Sequence of chain 1.A:
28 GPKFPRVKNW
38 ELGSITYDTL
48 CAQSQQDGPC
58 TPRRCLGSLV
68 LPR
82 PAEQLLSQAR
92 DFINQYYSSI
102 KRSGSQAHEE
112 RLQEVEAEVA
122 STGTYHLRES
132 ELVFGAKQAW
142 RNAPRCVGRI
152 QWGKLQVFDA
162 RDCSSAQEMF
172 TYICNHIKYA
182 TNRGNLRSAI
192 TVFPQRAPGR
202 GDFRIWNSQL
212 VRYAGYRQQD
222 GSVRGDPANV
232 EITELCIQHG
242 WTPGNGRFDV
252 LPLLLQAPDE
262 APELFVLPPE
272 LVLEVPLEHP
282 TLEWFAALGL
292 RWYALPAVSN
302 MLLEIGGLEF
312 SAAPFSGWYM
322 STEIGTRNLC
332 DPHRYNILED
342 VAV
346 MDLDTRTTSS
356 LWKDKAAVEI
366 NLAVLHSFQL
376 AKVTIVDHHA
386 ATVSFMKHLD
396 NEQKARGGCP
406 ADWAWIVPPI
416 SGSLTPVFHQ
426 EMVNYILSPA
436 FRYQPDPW

Sequence of chain 1.B:
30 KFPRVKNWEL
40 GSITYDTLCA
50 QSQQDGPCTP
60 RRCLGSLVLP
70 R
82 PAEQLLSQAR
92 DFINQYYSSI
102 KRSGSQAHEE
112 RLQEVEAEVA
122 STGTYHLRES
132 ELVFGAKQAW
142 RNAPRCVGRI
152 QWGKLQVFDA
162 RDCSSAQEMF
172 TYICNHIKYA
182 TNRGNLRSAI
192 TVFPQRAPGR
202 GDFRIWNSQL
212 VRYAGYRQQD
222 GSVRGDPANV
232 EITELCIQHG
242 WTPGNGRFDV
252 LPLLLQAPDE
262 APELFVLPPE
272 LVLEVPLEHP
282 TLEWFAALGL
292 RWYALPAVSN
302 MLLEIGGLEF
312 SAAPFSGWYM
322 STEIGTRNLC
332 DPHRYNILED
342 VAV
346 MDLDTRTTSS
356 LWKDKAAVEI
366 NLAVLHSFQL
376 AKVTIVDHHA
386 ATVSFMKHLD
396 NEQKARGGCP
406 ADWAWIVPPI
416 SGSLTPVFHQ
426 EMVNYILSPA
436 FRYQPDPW

Binding-site contacts:
Ligand atom C22 contacts residue GLY318 of chain 1.A at 3.1 Å.
Ligand atom C26 contacts residue GLU324 of chain 1.A at 3.4 Å.
Ligand atom C22 contacts residue PHE316 of chain 1.A at 3.7 Å (hydrophobic).
Ligand atom C35 contacts residue VAL299 of chain 1.A at 3.6 Å (hydrophobic).
Ligand atom C23 contacts residue SER317 of chain 1.A at 3.7 Å.
Ligand atom C23 contacts residue PHE316 of chain 1.A at 3.5 Å (hydrophobic).
Ligand atom C25 contacts residue PRO297 of chain 1.A at 3.7 Å (hydrophobic).
Ligand atom C31 contacts residue HEM1 of chain 1.C at 3.6 Å.
Ligand atom C37 contacts residue HEM1 of chain 1.C at 3.7 Å.
Ligand atom S21 contacts residue HEM1 of chain 1.C at 3.2 Å.
Ligand atom C06 contacts residue TRP37 of chain 1.B at 3.5 Å (hydrophobic).
Ligand atom N26 contacts residue TRP319 of chain 1.A at 2.9 Å (h-bond).
Ligand atom N26 contacts residue GLU324 of chain 1.A at 3.0 Å (salt-bridge).
Ligand atom C12 contacts residue LEU68 of chain 1.A at 3.7 Å (hydrophobic).
Ligand atom C14 contacts residue HEM1 of chain 1.C at 3.4 Å.
Ligand atom C31 contacts residue GLU324 of chain 1.A at 3.1 Å.
Ligand atom C35 contacts residue HEM1 of chain 1.C at 3.6 Å.
Ligand atom S21 contacts residue GLY318 of chain 1.A at 3.7 Å.
Ligand atom C22 contacts residue SER317 of chain 1.A at 3.5 Å.
Ligand atom C20 contacts residue HEM1 of chain 1.C at 3.3 Å.
Ligand atom C24 contacts residue PRO297 of chain 1.A at 3.3 Å (hydrophobic).
Ligand atom C19 contacts residue HEM1 of chain 1.C at 3.6 Å.
Ligand atom C38 contacts residue HEM1 of chain 1.C at 3.5 Å.
Ligand atom C36 contacts residue HEM1 of chain 1.C at 3.5 Å.
Ligand atom C32 contacts residue GLU324 of chain 1.A at 3.3 Å.
Ligand atom C05 contacts residue TRP37 of chain 1.B at 3.5 Å (hydrophobic).
Ligand atom C24 contacts residue VAL299 of chain 1.A at 3.6 Å (hydrophobic).
Ligand atom C12 contacts residue VAL67 of chain 1.A at 3.8 Å (hydrophobic).
Ligand atom N06 contacts residue TRP37 of chain 1.B at 3.5 Å.
Ligand atom N26 contacts residue HEM1 of chain 1.C at 3.7 Å.
Ligand atom C17 contacts residue HEM1 of chain 1.C at 3.6 Å.
Ligand atom C13 contacts residue VAL67 of chain 1.A at 3.4 Å (hydrophobic).
Ligand atom N18 contacts residue HEM1 of chain 1.C at 2.8 Å (h-bond).
Ligand atom C34 contacts residue VAL299 of chain 1.A at 3.6 Å (hydrophobic).
Ligand atom C13 contacts residue TYR438 of chain 1.A at 3.4 Å (hydrophobic).
Ligand atom C14 contacts residue TYR438 of chain 1.A at 3.4 Å (hydrophobic).
Ligand atom C22 contacts residue HEM1 of chain 1.C at 3.5 Å.
Ligand atom C23 contacts residue PRO297 of chain 1.A at 3.2 Å (hydrophobic).
Ligand atom C33 contacts residue HEM1 of chain 1.C at 3.6 Å.
Ligand atom N27 contacts residue GLU324 of chain 1.A at 2.4 Å (salt-bridge).

A small-molecule ligand and the protein it binds are described below.
Small molecule (SMILES): [H]/N=C(/Nc1ccc(CCN(CC)Cc2cccc(N/C(=N/[H])c3cccs3)c2)cc1)c1cccs1